The protein below binds the small molecule below.
Small molecule (SMILES): CC1(C)CCC(CN2CCN(c3ccc(C(=O)NS(=O)(=O)c4ccc(NCC5CCOCC5)c([N+](=O)[O-])c4)c(Oc4cnc5[nH]ccc5c4)c3)CC2)=C(c2ccc(Cl)cc2)C1

Sequence of chain 1.A:
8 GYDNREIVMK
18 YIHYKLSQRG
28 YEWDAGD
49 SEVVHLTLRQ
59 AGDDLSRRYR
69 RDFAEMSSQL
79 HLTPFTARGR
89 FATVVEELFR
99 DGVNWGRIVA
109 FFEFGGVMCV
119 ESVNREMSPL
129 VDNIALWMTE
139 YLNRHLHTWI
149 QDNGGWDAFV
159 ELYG

Binding-site contacts:
Ligand atom O2 contacts residue GLY104 of chain 1.A at 3.1 Å (h-bond).
Ligand atom C19 contacts residue LEU63 of chain 1.A at 3.8 Å (hydrophobic).
Ligand atom C26 contacts residue GLY104 of chain 1.A at 3.5 Å.
Ligand atom N4 contacts residue TYR161 of chain 1.A at 3.6 Å.
Ligand atom C10 contacts residue PHE71 of chain 1.A at 3.7 Å (hydrophobic).
Ligand atom CL contacts residue VAL115 of chain 1.A at 3.5 Å.
Ligand atom C27 contacts residue TYR161 of chain 1.A at 3.4 Å (hydrophobic).
Ligand atom N5 contacts residue ARG66 of chain 1.A at 3.5 Å.
Ligand atom O5 contacts residue PHE157 of chain 1.A at 3.4 Å.
Ligand atom C44 contacts residue GLU95 of chain 1.A at 3.6 Å.
Ligand atom O contacts residue PEG1 of chain 1.C at 3.5 Å (h-bond).
Ligand atom O4 contacts residue ALA59 of chain 1.A at 3.5 Å.
Ligand atom C9 contacts residue ALA108 of chain 1.A at 3.6 Å (hydrophobic).
Ligand atom O5 contacts residue TYR161 of chain 1.A at 3.7 Å.
Ligand atom C26 contacts residue TYR161 of chain 1.A at 3.5 Å (hydrophobic).
Ligand atom O2 contacts residue ASN102 of chain 1.A at 3.7 Å.
Ligand atom N2 contacts residue GLY104 of chain 1.A at 3.1 Å.
Ligand atom O5 contacts residue VAL107 of chain 1.A at 3.3 Å.
Ligand atom N6 contacts residue ASP62 of chain 1.A at 2.8 Å (salt-bridge).
Ligand atom CL contacts residue PHE71 of chain 1.A at 3.4 Å.
Ligand atom CL contacts residue GLU111 of chain 1.A at 3.6 Å.
Ligand atom C43 contacts residue ALA59 of chain 1.A at 3.2 Å (hydrophobic).
Ligand atom C21 contacts residue PEG1 of chain 1.C at 3.8 Å.
Ligand atom C11 contacts residue MET74 of chain 1.A at 3.6 Å (hydrophobic).
Ligand atom O5 contacts residue GLY104 of chain 1.A at 3.6 Å.
Ligand atom O4 contacts residue TYR161 of chain 1.A at 3.4 Å.
Ligand atom CL contacts residue PHE112 of chain 1.A at 3.6 Å.
Ligand atom O contacts residue ASN102 of chain 1.A at 3.5 Å (h-bond).
Ligand atom C40 contacts residue LEU63 of chain 1.A at 3.6 Å (hydrophobic).
Ligand atom C25 contacts residue TYR161 of chain 1.A at 3.7 Å (hydrophobic).
Ligand atom C28 contacts residue TYR161 of chain 1.A at 3.4 Å (hydrophobic).
Ligand atom C12 contacts residue MET74 of chain 1.A at 3.7 Å (hydrophobic).
Ligand atom O5 contacts residue TRP103 of chain 1.A at 3.4 Å (h-bond).
Ligand atom C39 contacts residue ASP62 of chain 1.A at 3.7 Å.
Ligand atom N3 contacts residue TYR161 of chain 1.A at 3.6 Å.
Ligand atom C29 contacts residue TYR161 of chain 1.A at 3.7 Å (hydrophobic).
Ligand atom C43 contacts residue ASP62 of chain 1.A at 3.8 Å.
Ligand atom C41 contacts residue LEU63 of chain 1.A at 3.6 Å (hydrophobic).
Ligand atom C17 contacts residue TYR67 of chain 1.A at 3.8 Å (hydrophobic).
Ligand atom N6 contacts residue LEU63 of chain 1.A at 3.8 Å.